Binding-site contacts:
Ligand atom C5 contacts residue TYR16 of chain 1.A at 3.6 Å (hydrophobic).
Ligand atom C2 contacts residue TRP149 of chain 1.B at 4.4 Å (hydrophobic).
Ligand atom O2 contacts residue TYR16 of chain 1.A at 4.4 Å.
Ligand atom C6 contacts residue PRO15 of chain 1.A at 3.5 Å (hydrophobic).
Ligand atom O4 contacts residue HIS162 of chain 1.B at 2.9 Å (h-bond).
Ligand atom C3 contacts residue GLY14 of chain 1.A at 4.2 Å.
Ligand atom C2 contacts residue PRO15 of chain 1.A at 3.2 Å (hydrophobic).
Ligand atom C6 contacts residue TYR147 of chain 1.B at 3.7 Å (hydrophobic).
Ligand atom O1 contacts residue PRO15 of chain 1.A at 4.0 Å.
Ligand atom C1 contacts residue PRO15 of chain 1.A at 3.3 Å (hydrophobic).
Ligand atom C3 contacts residue TYR147 of chain 1.B at 3.5 Å (hydrophobic).
Ligand atom O4 contacts residue HIS160 of chain 1.B at 3.5 Å (h-bond).
Ligand atom C4 contacts residue HIS162 of chain 1.B at 4.2 Å.
Ligand atom I3 contacts residue GLY14 of chain 1.A at 3.8 Å.
Ligand atom C4 contacts residue TYR147 of chain 1.B at 2.6 Å (hydrophobic).
Ligand atom I3 contacts residue HIS162 of chain 1.B at 4.2 Å.
Ligand atom C6 contacts residue TYR16 of chain 1.A at 3.5 Å (hydrophobic).
Ligand atom C7 contacts residue PRO15 of chain 1.A at 3.5 Å (hydrophobic).
Ligand atom I3 contacts residue ILE191 of chain 1.B at 3.7 Å.
Ligand atom O4 contacts residue ARG157 of chain 1.B at 4.3 Å.
Ligand atom C5 contacts residue TYR147 of chain 1.B at 2.7 Å (hydrophobic).
Ligand atom O2 contacts residue TRP149 of chain 1.B at 4.1 Å.
Ligand atom C4 contacts residue TYR108 of chain 1.B at 4.2 Å (hydrophobic).
Ligand atom I3 contacts residue ARG157 of chain 1.B at 3.4 Å.
Ligand atom I3 contacts residue GLN177 of chain 1.B at 3.8 Å.
Ligand atom C4 contacts residue PRO15 of chain 1.A at 4.0 Å (hydrophobic).
Ligand atom C5 contacts residue FE1 of chain 1.M at 3.4 Å.
Ligand atom C3 contacts residue PRO15 of chain 1.A at 3.6 Å (hydrophobic).
Ligand atom C5 contacts residue TYR108 of chain 1.B at 3.8 Å (hydrophobic).
Ligand atom C7 contacts residue TRP149 of chain 1.B at 4.1 Å (hydrophobic).
Ligand atom O4 contacts residue FE1 of chain 1.M at 1.6 Å.
Ligand atom C5 contacts residue PRO15 of chain 1.A at 4.0 Å (hydrophobic).
Ligand atom C2 contacts residue TYR147 of chain 1.B at 4.4 Å (hydrophobic).
Ligand atom C3 contacts residue FE1 of chain 1.M at 3.9 Å.
Ligand atom I3 contacts residue THR12 of chain 1.A at 4.0 Å.
Ligand atom O4 contacts residue TYR108 of chain 1.B at 3.2 Å (h-bond).
Ligand atom O2 contacts residue PRO15 of chain 1.A at 3.9 Å.
Ligand atom O4 contacts residue TYR147 of chain 1.B at 2.4 Å (h-bond).
Ligand atom C4 contacts residue FE1 of chain 1.M at 2.8 Å.
Ligand atom O1 contacts residue TRP149 of chain 1.B at 3.5 Å.

Sequence of chain 1.A:
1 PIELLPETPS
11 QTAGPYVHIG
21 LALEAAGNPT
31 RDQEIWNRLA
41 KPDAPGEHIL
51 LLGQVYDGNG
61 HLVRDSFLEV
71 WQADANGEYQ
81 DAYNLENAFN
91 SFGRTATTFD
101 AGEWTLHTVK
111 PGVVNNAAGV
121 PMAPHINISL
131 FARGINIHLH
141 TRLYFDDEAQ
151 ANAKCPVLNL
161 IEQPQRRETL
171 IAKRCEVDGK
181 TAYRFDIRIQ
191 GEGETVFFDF

Sequence of chain 1.B:
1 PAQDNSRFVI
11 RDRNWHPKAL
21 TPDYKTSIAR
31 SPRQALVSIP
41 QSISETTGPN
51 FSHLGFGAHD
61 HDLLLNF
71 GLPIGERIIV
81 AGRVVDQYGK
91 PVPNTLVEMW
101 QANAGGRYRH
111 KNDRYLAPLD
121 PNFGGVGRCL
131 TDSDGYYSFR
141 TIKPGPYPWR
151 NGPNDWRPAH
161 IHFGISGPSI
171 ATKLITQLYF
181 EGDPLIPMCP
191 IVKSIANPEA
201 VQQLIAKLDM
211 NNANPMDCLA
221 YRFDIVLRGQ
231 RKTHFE

The small molecule below binds the protein below.
Small molecule (SMILES): O=C(O)c1ccc(O)c(I)c1